Binding-site contacts:
Ligand atom CA contacts residue GLU294 of chain 1.B at 3.6 Å.
Ligand atom OD1 contacts residue THR20 of chain 1.A at 2.9 Å (h-bond).
Ligand atom OD2 contacts residue THR100 of chain 1.A at 2.6 Å (h-bond).
Ligand atom CG contacts residue SER125 of chain 1.A at 4.1 Å.
Ligand atom N contacts residue SER258 of chain 1.B at 4.1 Å.
Ligand atom CA contacts residue ASP101 of chain 1.A at 4.0 Å.
Ligand atom OXT contacts residue SER67 of chain 1.A at 2.5 Å (h-bond).
Ligand atom C contacts residue GLY19 of chain 1.A at 4.2 Å.
Ligand atom C contacts residue GLY99 of chain 1.A at 3.5 Å.
Ligand atom OXT contacts residue GLY99 of chain 1.A at 3.4 Å.
Ligand atom CG contacts residue THR20 of chain 1.A at 2.8 Å.
Ligand atom O contacts residue GLY19 of chain 1.A at 3.4 Å.
Ligand atom OD1 contacts residue GLY19 of chain 1.A at 3.7 Å.
Ligand atom C contacts residue SER67 of chain 1.A at 3.5 Å.
Ligand atom CA contacts residue THR20 of chain 1.A at 3.6 Å.
Ligand atom OXT contacts residue GLU68 of chain 1.A at 3.5 Å (salt-bridge).
Ligand atom OD1 contacts residue THR100 of chain 1.A at 2.9 Å (h-bond).
Ligand atom CB contacts residue GLU294 of chain 1.B at 3.7 Å.
Ligand atom OD2 contacts residue SER125 of chain 1.A at 3.1 Å (h-bond).
Ligand atom CB contacts residue THR20 of chain 1.A at 3.3 Å.
Ligand atom N contacts residue GLU68 of chain 1.A at 2.8 Å (salt-bridge).
Ligand atom OXT contacts residue ASP101 of chain 1.A at 3.2 Å (salt-bridge).
Ligand atom OD1 contacts residue GLY99 of chain 1.A at 3.1 Å.
Ligand atom CB contacts residue ASP101 of chain 1.A at 3.5 Å.
Ligand atom CA contacts residue GLU68 of chain 1.A at 3.8 Å.
Ligand atom C contacts residue THR100 of chain 1.A at 4.0 Å.
Ligand atom N contacts residue GLU294 of chain 1.B at 2.6 Å (salt-bridge).
Ligand atom CG contacts residue THR100 of chain 1.A at 3.1 Å.
Ligand atom CG contacts residue GLY99 of chain 1.A at 4.2 Å.
Ligand atom O contacts residue THR20 of chain 1.A at 4.2 Å.
Ligand atom CB contacts residue THR100 of chain 1.A at 3.6 Å.
Ligand atom O contacts residue GLU68 of chain 1.A at 3.8 Å.
Ligand atom O contacts residue SER67 of chain 1.A at 2.9 Å (h-bond).
Ligand atom OD2 contacts residue THR20 of chain 1.A at 3.1 Å (h-bond).
Ligand atom N contacts residue ASP101 of chain 1.A at 3.1 Å (salt-bridge).
Ligand atom O contacts residue GLY99 of chain 1.A at 3.2 Å.
Ligand atom C contacts residue GLU68 of chain 1.A at 3.5 Å.
Ligand atom O contacts residue ALA66 of chain 1.A at 3.4 Å.
Ligand atom OXT contacts residue THR100 of chain 1.A at 3.4 Å (h-bond).
Ligand atom C contacts residue ASP101 of chain 1.A at 4.2 Å.

Sequence of chain 1.A:
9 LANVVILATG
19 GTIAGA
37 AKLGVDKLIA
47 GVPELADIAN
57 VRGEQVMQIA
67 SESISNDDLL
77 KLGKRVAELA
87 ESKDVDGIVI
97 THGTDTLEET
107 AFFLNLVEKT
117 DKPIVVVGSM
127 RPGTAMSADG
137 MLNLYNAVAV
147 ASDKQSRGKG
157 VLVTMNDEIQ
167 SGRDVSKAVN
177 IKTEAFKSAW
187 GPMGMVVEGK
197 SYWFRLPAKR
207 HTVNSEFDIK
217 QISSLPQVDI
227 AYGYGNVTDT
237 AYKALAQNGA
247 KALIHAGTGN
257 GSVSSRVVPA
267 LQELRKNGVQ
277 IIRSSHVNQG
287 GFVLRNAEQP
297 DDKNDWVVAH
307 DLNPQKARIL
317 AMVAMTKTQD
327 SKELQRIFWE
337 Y

Sequence of chain 1.B:
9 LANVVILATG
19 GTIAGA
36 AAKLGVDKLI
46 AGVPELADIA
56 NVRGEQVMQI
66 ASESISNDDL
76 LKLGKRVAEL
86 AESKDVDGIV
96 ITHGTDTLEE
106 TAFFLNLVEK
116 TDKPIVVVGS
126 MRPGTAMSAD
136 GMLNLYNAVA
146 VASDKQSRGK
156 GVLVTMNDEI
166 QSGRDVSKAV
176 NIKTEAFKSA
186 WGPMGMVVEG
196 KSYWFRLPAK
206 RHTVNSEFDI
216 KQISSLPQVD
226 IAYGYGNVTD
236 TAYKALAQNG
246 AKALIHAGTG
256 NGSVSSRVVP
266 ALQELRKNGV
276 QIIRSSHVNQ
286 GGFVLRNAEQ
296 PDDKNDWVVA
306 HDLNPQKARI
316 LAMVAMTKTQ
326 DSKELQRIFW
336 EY

This protein binds this small molecule.
Small molecule (SMILES): N[C@@H](CC(=O)O)C(=O)O